Sequence of chain 1.E:
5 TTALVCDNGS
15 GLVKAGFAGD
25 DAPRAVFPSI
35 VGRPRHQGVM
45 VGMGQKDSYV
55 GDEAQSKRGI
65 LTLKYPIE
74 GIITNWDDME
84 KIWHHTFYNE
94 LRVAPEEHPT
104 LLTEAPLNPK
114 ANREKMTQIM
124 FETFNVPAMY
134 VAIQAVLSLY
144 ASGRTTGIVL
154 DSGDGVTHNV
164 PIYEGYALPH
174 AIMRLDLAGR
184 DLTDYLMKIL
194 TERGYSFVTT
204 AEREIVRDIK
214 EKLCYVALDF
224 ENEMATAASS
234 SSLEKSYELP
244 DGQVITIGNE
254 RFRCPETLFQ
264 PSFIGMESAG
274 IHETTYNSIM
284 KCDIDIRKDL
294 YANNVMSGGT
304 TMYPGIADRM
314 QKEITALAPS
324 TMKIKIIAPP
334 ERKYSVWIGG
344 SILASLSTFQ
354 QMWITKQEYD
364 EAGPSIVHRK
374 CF

Sequence of chain 1.D:
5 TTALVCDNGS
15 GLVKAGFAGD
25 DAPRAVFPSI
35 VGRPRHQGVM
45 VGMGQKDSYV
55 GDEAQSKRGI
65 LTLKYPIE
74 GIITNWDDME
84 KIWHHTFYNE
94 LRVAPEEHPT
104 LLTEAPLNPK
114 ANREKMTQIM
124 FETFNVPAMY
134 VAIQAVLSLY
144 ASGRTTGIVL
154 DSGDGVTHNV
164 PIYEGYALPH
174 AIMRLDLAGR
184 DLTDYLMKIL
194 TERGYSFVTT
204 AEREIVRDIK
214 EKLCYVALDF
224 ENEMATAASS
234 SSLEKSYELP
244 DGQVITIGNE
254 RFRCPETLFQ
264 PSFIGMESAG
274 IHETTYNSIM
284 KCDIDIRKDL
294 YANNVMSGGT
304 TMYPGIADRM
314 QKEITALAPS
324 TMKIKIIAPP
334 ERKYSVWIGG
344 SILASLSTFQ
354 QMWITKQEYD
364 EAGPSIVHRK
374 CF

Binding-site contacts:
Ligand atom C34 contacts residue LEU110 of chain 1.D at 3.2 Å (hydrophobic).
Ligand atom N21 contacts residue ASP179 of chain 1.D at 2.8 Å (salt-bridge).
Ligand atom N29 contacts residue ASP179 of chain 1.D at 3.0 Å (salt-bridge).
Ligand atom C02 contacts residue GLN246 of chain 1.C at 3.6 Å.
Ligand atom O43 contacts residue ALA114 of chain 1.D at 3.5 Å.
Ligand atom C13 contacts residue GLU205 of chain 1.C at 3.8 Å.
Ligand atom C31 contacts residue ILE75 of chain 1.D at 3.4 Å (hydrophobic).
Ligand atom N15 contacts residue SER199 of chain 1.C at 3.1 Å (h-bond).
Ligand atom C31 contacts residue SER199 of chain 1.C at 3.7 Å.
Ligand atom O48 contacts residue SER199 of chain 1.C at 3.0 Å (h-bond).
Ligand atom C33 contacts residue LEU110 of chain 1.D at 3.6 Å (hydrophobic).
Ligand atom O43 contacts residue PRO112 of chain 1.D at 3.8 Å.
Ligand atom C11 contacts residue SER199 of chain 1.C at 3.2 Å.
Ligand atom C30 contacts residue SER199 of chain 1.C at 3.5 Å.
Ligand atom C26 contacts residue ILE75 of chain 1.D at 3.8 Å (hydrophobic).
Ligand atom C01 contacts residue ILE248 of chain 1.C at 3.5 Å (hydrophobic).
Ligand atom C12 contacts residue GLU205 of chain 1.C at 3.7 Å.
Ligand atom C45 contacts residue ARG196 of chain 1.C at 3.5 Å.
Ligand atom C11 contacts residue PHE200 of chain 1.C at 3.8 Å (hydrophobic).
Ligand atom C20 contacts residue ASP179 of chain 1.D at 3.5 Å.
Ligand atom C01 contacts residue GLN246 of chain 1.C at 3.6 Å.
Ligand atom C07 contacts residue TYR198 of chain 1.C at 3.5 Å (hydrophobic).
Ligand atom C01 contacts residue VAL247 of chain 1.C at 3.7 Å (hydrophobic).
Ligand atom C38 contacts residue GLY197 of chain 1.C at 3.7 Å.
Ligand atom C41 contacts residue ILE75 of chain 1.D at 3.8 Å (hydrophobic).
Ligand atom C36 contacts residue GLY197 of chain 1.C at 3.6 Å.
Ligand atom C19 contacts residue ASP179 of chain 1.D at 3.3 Å.
Ligand atom C10 contacts residue LEU242 of chain 1.C at 3.4 Å (hydrophobic).
Ligand atom C10 contacts residue ILE248 of chain 1.C at 3.7 Å (hydrophobic).
Ligand atom C42 contacts residue PRO112 of chain 1.D at 3.8 Å (hydrophobic).
Ligand atom C32 contacts residue ILE75 of chain 1.D at 3.4 Å (hydrophobic).
Ligand atom C35 contacts residue SER199 of chain 1.C at 3.6 Å.
Ligand atom N37 contacts residue GLY197 of chain 1.C at 2.7 Å (h-bond).
Ligand atom C13 contacts residue ILE287 of chain 1.E at 3.5 Å (hydrophobic).
Ligand atom C10 contacts residue PHE200 of chain 1.C at 3.4 Å (hydrophobic).
Ligand atom C35 contacts residue ARG177 of chain 1.D at 3.7 Å.
Ligand atom C27 contacts residue ILE75 of chain 1.D at 3.6 Å (hydrophobic).
Ligand atom C25 contacts residue GLY197 of chain 1.C at 3.6 Å.
Ligand atom O48 contacts residue GLY197 of chain 1.C at 3.8 Å.
Ligand atom C12 contacts residue SER199 of chain 1.C at 3.4 Å.

Sequence of chain 1.C:
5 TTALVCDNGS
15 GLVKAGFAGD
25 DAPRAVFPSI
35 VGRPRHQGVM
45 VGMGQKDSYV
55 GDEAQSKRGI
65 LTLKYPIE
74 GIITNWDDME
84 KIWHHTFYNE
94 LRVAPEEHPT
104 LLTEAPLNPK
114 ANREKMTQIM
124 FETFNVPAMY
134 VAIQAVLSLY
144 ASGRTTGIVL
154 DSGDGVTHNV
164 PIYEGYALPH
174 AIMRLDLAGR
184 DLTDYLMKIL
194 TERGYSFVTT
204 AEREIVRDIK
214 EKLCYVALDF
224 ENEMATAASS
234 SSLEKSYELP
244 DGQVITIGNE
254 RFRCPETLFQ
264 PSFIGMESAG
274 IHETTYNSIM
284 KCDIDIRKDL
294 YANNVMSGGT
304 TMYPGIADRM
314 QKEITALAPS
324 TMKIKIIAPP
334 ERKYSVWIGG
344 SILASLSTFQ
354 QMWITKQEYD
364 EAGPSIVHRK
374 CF

The small molecule below binds the protein below.
Small molecule (SMILES): C/C1=C\CC[C@H](C)OC(=O)C[C@H](c2ccc(O)cc2)NC(=O)[C@@H](Cc2c[nH]c3ccccc23)N(C)C(=O)[C@H](CCCCN)NC(=O)[C@@H](C)C1